Binding-site contacts:
Ligand atom C21 contacts residue GLY221 of chain 1.B at 3.4 Å.
Ligand atom C14 contacts residue GLY221 of chain 1.B at 3.6 Å.
Ligand atom C27 contacts residue ASP31 of chain 1.B at 3.3 Å.
Ligand atom C22 contacts residue ASP31 of chain 1.B at 3.6 Å.
Ligand atom C24 contacts residue GLY221 of chain 1.B at 3.3 Å.
Ligand atom C23 contacts residue ASP31 of chain 1.B at 3.3 Å.
Ligand atom N2 contacts residue GLY33 of chain 1.B at 3.6 Å.
Ligand atom O7 contacts residue PHE112 of chain 1.B at 3.6 Å.
Ligand atom C22 contacts residue ASP219 of chain 1.B at 3.5 Å.
Ligand atom C31 contacts residue TRP38 of chain 1.B at 3.6 Å (hydrophobic).
Ligand atom C20 contacts residue ASP31 of chain 1.B at 3.1 Å.
Ligand atom C2 contacts residue PHE112 of chain 1.B at 3.4 Å (hydrophobic).
Ligand atom C21 contacts residue ASP31 of chain 1.B at 3.2 Å.
Ligand atom C7 contacts residue ASP118 of chain 1.B at 3.1 Å.
Ligand atom C3 contacts residue ASP118 of chain 1.B at 3.4 Å.
Ligand atom C6 contacts residue ASP118 of chain 1.B at 3.7 Å.
Ligand atom C25 contacts residue TYR76 of chain 1.B at 3.6 Å (hydrophobic).
Ligand atom C32 contacts residue TRP38 of chain 1.B at 3.4 Å (hydrophobic).
Ligand atom C26 contacts residue ASP31 of chain 1.B at 3.6 Å.
Ligand atom C11 contacts residue ALA115 of chain 1.B at 3.6 Å (hydrophobic).
Ligand atom C27 contacts residue SER34 of chain 1.B at 3.7 Å.
Ligand atom O1 contacts residue PHE112 of chain 1.B at 3.4 Å.
Ligand atom C28 contacts residue VAL120 of chain 1.B at 3.7 Å (hydrophobic).
Ligand atom O2 contacts residue VAL104 of chain 1.B at 3.0 Å.
Ligand atom C8 contacts residue PRO40 of chain 1.B at 3.5 Å (hydrophobic).
Ligand atom C1 contacts residue VAL120 of chain 1.B at 3.4 Å (hydrophobic).
Ligand atom C1 contacts residue PHE117 of chain 1.B at 3.3 Å (hydrophobic).
Ligand atom C8 contacts residue ASP118 of chain 1.B at 3.0 Å.
Ligand atom N2 contacts residue ASP31 of chain 1.B at 2.9 Å (salt-bridge).
Ligand atom C7 contacts residue MET107 of chain 1.B at 3.5 Å (hydrophobic).
Ligand atom N3 contacts residue ASP31 of chain 1.B at 3.0 Å (salt-bridge).
Ligand atom C6 contacts residue PHE112 of chain 1.B at 3.4 Å (hydrophobic).
Ligand atom C12 contacts residue ALA115 of chain 1.B at 3.4 Å (hydrophobic).
Ligand atom C5 contacts residue PHE112 of chain 1.B at 3.5 Å (hydrophobic).
Ligand atom C12 contacts residue PRO111 of chain 1.B at 3.3 Å (hydrophobic).
Ligand atom N2 contacts residue ASP219 of chain 1.B at 2.6 Å (salt-bridge).
Ligand atom C17 contacts residue GLN12 of chain 1.B at 3.5 Å.
Ligand atom C21 contacts residue ASP219 of chain 1.B at 3.2 Å.
Ligand atom C22 contacts residue GLY33 of chain 1.B at 3.4 Å.
Ligand atom C8 contacts residue MET107 of chain 1.B at 3.4 Å (hydrophobic).

Sequence of chain 1.B:
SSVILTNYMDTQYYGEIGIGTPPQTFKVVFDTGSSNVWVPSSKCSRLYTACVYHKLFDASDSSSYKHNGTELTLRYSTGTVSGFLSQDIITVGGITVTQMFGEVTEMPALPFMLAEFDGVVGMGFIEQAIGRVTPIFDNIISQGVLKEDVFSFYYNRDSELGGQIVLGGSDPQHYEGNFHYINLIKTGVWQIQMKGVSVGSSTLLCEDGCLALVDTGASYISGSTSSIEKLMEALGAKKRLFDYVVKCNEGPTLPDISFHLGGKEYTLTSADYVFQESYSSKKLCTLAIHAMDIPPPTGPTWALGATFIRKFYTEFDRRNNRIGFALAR

A protein and the small-molecule ligand that binds it are described below.
Small molecule (SMILES): COc1ccccc1COCCCOc1ccc(N2C(=O)CNC[C@@H]2COc2ccc3c(ccn3CC(=O)O)c2)cc1